The protein below binds the small molecule below.
Small molecule (SMILES): CC(=O)N[C@H]1[C@H](O[C@H]2[C@H](O)[C@@H](NC(C)=O)CO[C@@H]2CO)O[C@H](CO)[C@@H](O)[C@@H]1O

Sequence of chain 50.F:
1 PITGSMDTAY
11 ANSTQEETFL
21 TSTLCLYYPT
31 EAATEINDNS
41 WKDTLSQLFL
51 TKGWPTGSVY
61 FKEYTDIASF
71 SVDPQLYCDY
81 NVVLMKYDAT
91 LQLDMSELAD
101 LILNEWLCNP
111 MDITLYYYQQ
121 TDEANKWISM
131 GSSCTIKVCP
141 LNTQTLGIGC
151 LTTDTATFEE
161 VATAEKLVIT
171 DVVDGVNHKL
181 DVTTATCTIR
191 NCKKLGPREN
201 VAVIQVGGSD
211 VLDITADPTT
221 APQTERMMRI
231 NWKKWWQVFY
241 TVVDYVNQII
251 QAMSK

Binding-site contacts:
Ligand atom O5 contacts residue ASN12 of chain 50.F at 2.7 Å (h-bond).
Ligand atom O7 contacts residue ASN12 of chain 50.F at 3.7 Å.
Ligand atom N2 contacts residue ASN12 of chain 50.F at 3.8 Å.
Ligand atom C5 contacts residue ASN12 of chain 50.F at 4.1 Å.
Ligand atom C2 contacts residue ASN12 of chain 50.F at 3.2 Å.
Ligand atom C1 contacts residue ASN12 of chain 50.F at 2.1 Å.
Ligand atom C7 contacts residue ASN12 of chain 50.F at 3.9 Å.